Sequence of chain 51.J:
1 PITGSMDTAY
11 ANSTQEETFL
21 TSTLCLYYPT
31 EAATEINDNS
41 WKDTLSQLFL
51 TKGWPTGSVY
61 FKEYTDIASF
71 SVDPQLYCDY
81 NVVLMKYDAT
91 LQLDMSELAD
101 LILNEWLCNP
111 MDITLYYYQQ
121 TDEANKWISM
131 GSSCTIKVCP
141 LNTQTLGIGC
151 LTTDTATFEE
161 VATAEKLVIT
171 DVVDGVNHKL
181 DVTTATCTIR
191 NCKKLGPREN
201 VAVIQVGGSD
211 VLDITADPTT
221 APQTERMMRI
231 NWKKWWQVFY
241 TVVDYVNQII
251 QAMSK

Binding-site contacts:
Ligand atom C2 contacts residue ASN12 of chain 51.J at 3.2 Å.
Ligand atom N2 contacts residue ASN12 of chain 51.J at 3.8 Å.
Ligand atom O7 contacts residue ASN12 of chain 51.J at 3.7 Å.
Ligand atom O5 contacts residue ASN12 of chain 51.J at 2.7 Å (h-bond).
Ligand atom C7 contacts residue ASN12 of chain 51.J at 3.9 Å.
Ligand atom C5 contacts residue ASN12 of chain 51.J at 4.1 Å.
Ligand atom C1 contacts residue ASN12 of chain 51.J at 2.1 Å.

This small molecule binds to this protein.
Small molecule (SMILES): CC(=O)N[C@H]1[C@H](O[C@H]2[C@H](O)[C@@H](NC(C)=O)CO[C@@H]2CO)O[C@H](CO)[C@@H](O)[C@@H]1O